Sequence of chain 1.B:
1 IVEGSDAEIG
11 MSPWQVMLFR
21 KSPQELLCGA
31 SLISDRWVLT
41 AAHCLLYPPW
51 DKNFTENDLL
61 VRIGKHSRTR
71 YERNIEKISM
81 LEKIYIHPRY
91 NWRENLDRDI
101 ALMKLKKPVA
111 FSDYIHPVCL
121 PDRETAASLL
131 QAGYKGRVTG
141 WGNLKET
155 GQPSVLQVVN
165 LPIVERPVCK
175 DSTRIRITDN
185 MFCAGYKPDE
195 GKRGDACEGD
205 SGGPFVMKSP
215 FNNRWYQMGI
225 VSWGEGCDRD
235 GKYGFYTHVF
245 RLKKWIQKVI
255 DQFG

Binding-site contacts:
Ligand atom O7 contacts residue ASN53 of chain 1.B at 3.8 Å.
Ligand atom C3 contacts residue ASN53 of chain 1.B at 3.8 Å.
Ligand atom C4 contacts residue ASN53 of chain 1.B at 4.1 Å.
Ligand atom C2 contacts residue ASN53 of chain 1.B at 2.5 Å.
Ligand atom C8 contacts residue TRP92 of chain 1.B at 4.2 Å (hydrophobic).
Ligand atom C5 contacts residue ASN53 of chain 1.B at 3.6 Å.
Ligand atom C7 contacts residue ASN53 of chain 1.B at 3.7 Å.
Ligand atom C8 contacts residue PRO48 of chain 1.B at 3.9 Å (hydrophobic).
Ligand atom O5 contacts residue ASN53 of chain 1.B at 2.3 Å (h-bond).
Ligand atom C1 contacts residue ASN53 of chain 1.B at 1.4 Å.
Ligand atom C7 contacts residue PRO48 of chain 1.B at 4.3 Å (hydrophobic).
Ligand atom C7 contacts residue LEU46 of chain 1.B at 4.0 Å (hydrophobic).
Ligand atom N2 contacts residue LEU46 of chain 1.B at 4.0 Å.
Ligand atom C8 contacts residue LEU46 of chain 1.B at 3.6 Å (hydrophobic).
Ligand atom N2 contacts residue ASN53 of chain 1.B at 3.0 Å (h-bond).
Ligand atom O7 contacts residue PRO48 of chain 1.B at 4.0 Å.

A small-molecule ligand and the protein it binds are described below.
Small molecule (SMILES): CC(=O)N[C@@H]1[C@@H](O)[C@H](O)[C@@H](CO)O[C@H]1O